Sequence of chain 1.H:
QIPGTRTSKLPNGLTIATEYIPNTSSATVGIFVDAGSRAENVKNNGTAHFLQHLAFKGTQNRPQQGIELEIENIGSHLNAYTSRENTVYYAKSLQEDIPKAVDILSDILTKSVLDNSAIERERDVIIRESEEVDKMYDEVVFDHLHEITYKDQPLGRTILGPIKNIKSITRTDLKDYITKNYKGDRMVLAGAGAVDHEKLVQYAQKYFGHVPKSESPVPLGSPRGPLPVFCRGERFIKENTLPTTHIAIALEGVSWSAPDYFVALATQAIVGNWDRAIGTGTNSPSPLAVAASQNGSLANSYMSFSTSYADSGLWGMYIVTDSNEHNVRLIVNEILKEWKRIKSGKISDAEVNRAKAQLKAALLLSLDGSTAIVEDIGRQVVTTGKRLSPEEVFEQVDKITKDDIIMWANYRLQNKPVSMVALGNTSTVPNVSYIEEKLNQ

The protein below binds the small molecule below.
Small molecule (SMILES): CC(C)C[C@@H](C=O)NC(=O)[C@@H](NC(=O)[C@H](CCCN=C(N)N)NC(=O)[C@@H](NC(=O)[C@H](C)NC(=O)[C@@H]1CCCN1C(=O)[C@@H](N)CCCCN)[C@@H](C)O)[C@@H](C)O

Binding-site contacts:
Ligand atom C contacts residue GLN54 of chain 1.H at 3.4 Å.
Ligand atom CA contacts residue GLN54 of chain 1.H at 3.5 Å.
Ligand atom OG1 contacts residue TYR83 of chain 1.H at 3.5 Å.
Ligand atom CB contacts residue HIS51 of chain 1.H at 3.8 Å.
Ligand atom O contacts residue SER85 of chain 1.H at 4.0 Å.
Ligand atom CD contacts residue LEU162 of chain 1.H at 4.0 Å (hydrophobic).
Ligand atom O contacts residue TYR83 of chain 1.H at 3.2 Å.
Ligand atom O contacts residue ILE161 of chain 1.H at 3.9 Å.
Ligand atom C contacts residue ALA82 of chain 1.H at 3.9 Å (hydrophobic).
Ligand atom C contacts residue ASN81 of chain 1.H at 3.9 Å.
Ligand atom CG contacts residue MET305 of chain 1.H at 3.9 Å (hydrophobic).
Ligand atom OG1 contacts residue THR84 of chain 1.H at 3.6 Å (h-bond).
Ligand atom CB contacts residue THR84 of chain 1.H at 3.9 Å.
Ligand atom N contacts residue ALA82 of chain 1.H at 3.2 Å (h-bond).
Ligand atom CD2 contacts residue PHE58 of chain 1.H at 3.3 Å (hydrophobic).
Ligand atom CB contacts residue ALA82 of chain 1.H at 3.7 Å (hydrophobic).
Ligand atom CB contacts residue GLN54 of chain 1.H at 3.5 Å.
Ligand atom O contacts residue THR84 of chain 1.H at 2.8 Å (h-bond).
Ligand atom O contacts residue ASN81 of chain 1.H at 3.5 Å (h-bond).
Ligand atom CD1 contacts residue PHE58 of chain 1.H at 3.8 Å (hydrophobic).
Ligand atom CD1 contacts residue HIS55 of chain 1.H at 3.7 Å.
Ligand atom CA contacts residue ALA82 of chain 1.H at 3.5 Å (hydrophobic).
Ligand atom CD1 contacts residue GLN54 of chain 1.H at 4.0 Å.
Ligand atom C contacts residue THR84 of chain 1.H at 3.7 Å.
Ligand atom CB contacts residue ARG86 of chain 1.H at 3.8 Å.
Ligand atom N contacts residue SER308 of chain 1.H at 3.4 Å (h-bond).
Ligand atom NH2 contacts residue GLU141 of chain 1.H at 3.1 Å (salt-bridge).
Ligand atom C contacts residue THR84 of chain 1.H at 4.0 Å.
Ligand atom CA contacts residue ILE161 of chain 1.H at 3.9 Å (hydrophobic).
Ligand atom N contacts residue THR84 of chain 1.H at 3.0 Å (h-bond).
Ligand atom CG contacts residue LEU162 of chain 1.H at 3.2 Å (hydrophobic).
Ligand atom O contacts residue GLN54 of chain 1.H at 3.6 Å (h-bond).
Ligand atom CG2 contacts residue ALA82 of chain 1.H at 2.8 Å (hydrophobic).
Ligand atom CZ contacts residue GLU141 of chain 1.H at 3.5 Å.
Ligand atom NH1 contacts residue GLU141 of chain 1.H at 3.0 Å (salt-bridge).
Ligand atom N contacts residue GLN54 of chain 1.H at 3.0 Å (h-bond).
Ligand atom CA contacts residue GLN54 of chain 1.H at 3.9 Å.
Ligand atom CG2 contacts residue ASN81 of chain 1.H at 3.4 Å.
Ligand atom CA contacts residue THR84 of chain 1.H at 3.5 Å.
Ligand atom CA contacts residue THR84 of chain 1.H at 4.0 Å.